Binding-site contacts:
Ligand atom C1 contacts residue ASN453 of chain 1.B at 1.4 Å.
Ligand atom C5 contacts residue THR455 of chain 1.B at 4.3 Å.
Ligand atom C7 contacts residue ASN453 of chain 1.B at 3.1 Å.
Ligand atom O5 contacts residue ASN453 of chain 1.B at 2.4 Å (h-bond).
Ligand atom N2 contacts residue ASN453 of chain 1.B at 2.9 Å (h-bond).
Ligand atom O6 contacts residue LEU456 of chain 1.B at 4.2 Å.
Ligand atom C4 contacts residue ASN453 of chain 1.B at 4.2 Å.
Ligand atom O7 contacts residue ASN453 of chain 1.B at 2.9 Å (h-bond).
Ligand atom C8 contacts residue ASN453 of chain 1.B at 4.3 Å.
Ligand atom C2 contacts residue ASN453 of chain 1.B at 2.4 Å.
Ligand atom O5 contacts residue THR455 of chain 1.B at 4.4 Å.
Ligand atom C3 contacts residue ASN453 of chain 1.B at 3.8 Å.
Ligand atom C5 contacts residue ASN453 of chain 1.B at 3.7 Å.
Ligand atom C6 contacts residue LEU459 of chain 1.B at 4.1 Å (hydrophobic).
Ligand atom O6 contacts residue LEU459 of chain 1.B at 4.5 Å.
Ligand atom O5 contacts residue LEU456 of chain 1.B at 4.0 Å.
Ligand atom C1 contacts residue THR455 of chain 1.B at 4.5 Å.

Sequence of chain 1.B:
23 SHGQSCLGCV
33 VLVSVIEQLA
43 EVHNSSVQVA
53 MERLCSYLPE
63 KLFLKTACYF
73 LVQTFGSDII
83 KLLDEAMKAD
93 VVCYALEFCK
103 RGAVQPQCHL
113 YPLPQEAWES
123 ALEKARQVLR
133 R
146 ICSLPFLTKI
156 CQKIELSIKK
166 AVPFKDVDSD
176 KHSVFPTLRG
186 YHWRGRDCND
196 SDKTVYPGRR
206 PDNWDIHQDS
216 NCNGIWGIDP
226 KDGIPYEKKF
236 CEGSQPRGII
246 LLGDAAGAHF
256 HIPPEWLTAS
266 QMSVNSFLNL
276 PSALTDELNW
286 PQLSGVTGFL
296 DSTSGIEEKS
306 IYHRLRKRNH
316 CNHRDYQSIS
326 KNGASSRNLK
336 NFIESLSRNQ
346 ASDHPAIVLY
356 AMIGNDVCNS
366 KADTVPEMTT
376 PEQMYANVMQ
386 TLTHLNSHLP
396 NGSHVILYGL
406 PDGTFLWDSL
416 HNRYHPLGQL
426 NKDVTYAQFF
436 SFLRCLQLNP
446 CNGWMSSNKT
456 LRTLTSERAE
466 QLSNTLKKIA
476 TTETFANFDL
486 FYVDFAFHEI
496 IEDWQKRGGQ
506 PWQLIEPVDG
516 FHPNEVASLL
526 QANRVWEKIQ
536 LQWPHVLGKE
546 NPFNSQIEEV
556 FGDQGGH

This small molecule binds to this protein.
Small molecule (SMILES): CC(=O)N[C@@H]1[C@@H](O)[C@H](O)[C@@H](CO)O[C@H]1O